Binding-site contacts:
Ligand atom C11 contacts residue GLY562 of chain 1.B at 3.5 Å.
Ligand atom C10 contacts residue THR564 of chain 1.B at 3.3 Å.
Ligand atom N1 contacts residue THR564 of chain 1.B at 3.1 Å (h-bond).
Ligand atom C10 contacts residue PHE329 of chain 1.A at 3.9 Å (hydrophobic).
Ligand atom C1 contacts residue THR510 of chain 1.B at 3.6 Å.
Ligand atom N contacts residue PHE386 of chain 1.A at 3.3 Å.
Ligand atom C13 contacts residue VAL359 of chain 1.A at 3.6 Å (hydrophobic).
Ligand atom C2 contacts residue PHE386 of chain 1.A at 3.3 Å (hydrophobic).
Ligand atom C15 contacts residue VAL333 of chain 1.A at 3.3 Å (hydrophobic).
Ligand atom C9 contacts residue THR564 of chain 1.B at 3.8 Å.
Ligand atom C7 contacts residue ASP533 of chain 1.B at 3.3 Å.
Ligand atom C8 contacts residue PHE386 of chain 1.A at 3.5 Å (hydrophobic).
Ligand atom C12 contacts residue GLY562 of chain 1.B at 3.3 Å.
Ligand atom C5 contacts residue TYR334 of chain 1.A at 3.4 Å (hydrophobic).
Ligand atom C11 contacts residue PHE329 of chain 1.A at 3.6 Å (hydrophobic).
Ligand atom N contacts residue LEU535 of chain 1.B at 3.9 Å.
Ligand atom N2 contacts residue THR564 of chain 1.B at 3.1 Å (h-bond).
Ligand atom N4 contacts residue PHE329 of chain 1.A at 3.6 Å.
Ligand atom C contacts residue SO41 of chain 1.AA at 3.5 Å.
Ligand atom C contacts residue PHE386 of chain 1.A at 3.7 Å (hydrophobic).
Ligand atom N1 contacts residue ILE563 of chain 1.B at 3.1 Å.
Ligand atom C1 contacts residue ASP533 of chain 1.B at 3.6 Å.
Ligand atom C1 contacts residue PHE386 of chain 1.A at 3.5 Å (hydrophobic).
Ligand atom C5 contacts residue PHE386 of chain 1.A at 3.8 Å (hydrophobic).
Ligand atom C15 contacts residue GLN332 of chain 1.A at 3.9 Å.
Ligand atom C3 contacts residue PHE386 of chain 1.A at 3.6 Å (hydrophobic).
Ligand atom C6 contacts residue PHE386 of chain 1.A at 3.5 Å (hydrophobic).
Ligand atom C8 contacts residue LEU535 of chain 1.B at 3.7 Å (hydrophobic).
Ligand atom C2 contacts residue ASP533 of chain 1.B at 3.5 Å.
Ligand atom N1 contacts residue ASP533 of chain 1.B at 2.6 Å (salt-bridge).
Ligand atom N4 contacts residue GLY562 of chain 1.B at 3.0 Å (h-bond).
Ligand atom C12 contacts residue PHE329 of chain 1.A at 3.5 Å (hydrophobic).
Ligand atom C4 contacts residue PHE386 of chain 1.A at 3.7 Å (hydrophobic).
Ligand atom N contacts residue ASP533 of chain 1.B at 2.6 Å (salt-bridge).
Ligand atom C11 contacts residue PHE386 of chain 1.A at 3.7 Å (hydrophobic).
Ligand atom N1 contacts residue LEU535 of chain 1.B at 3.9 Å.
Ligand atom C12 contacts residue PHE327 of chain 1.A at 3.9 Å (hydrophobic).
Ligand atom C7 contacts residue PHE386 of chain 1.A at 3.6 Å (hydrophobic).
Ligand atom C16 contacts residue LEU535 of chain 1.B at 3.9 Å (hydrophobic).
Ligand atom C2 contacts residue LEU535 of chain 1.B at 3.7 Å (hydrophobic).

Sequence of chain 1.A:
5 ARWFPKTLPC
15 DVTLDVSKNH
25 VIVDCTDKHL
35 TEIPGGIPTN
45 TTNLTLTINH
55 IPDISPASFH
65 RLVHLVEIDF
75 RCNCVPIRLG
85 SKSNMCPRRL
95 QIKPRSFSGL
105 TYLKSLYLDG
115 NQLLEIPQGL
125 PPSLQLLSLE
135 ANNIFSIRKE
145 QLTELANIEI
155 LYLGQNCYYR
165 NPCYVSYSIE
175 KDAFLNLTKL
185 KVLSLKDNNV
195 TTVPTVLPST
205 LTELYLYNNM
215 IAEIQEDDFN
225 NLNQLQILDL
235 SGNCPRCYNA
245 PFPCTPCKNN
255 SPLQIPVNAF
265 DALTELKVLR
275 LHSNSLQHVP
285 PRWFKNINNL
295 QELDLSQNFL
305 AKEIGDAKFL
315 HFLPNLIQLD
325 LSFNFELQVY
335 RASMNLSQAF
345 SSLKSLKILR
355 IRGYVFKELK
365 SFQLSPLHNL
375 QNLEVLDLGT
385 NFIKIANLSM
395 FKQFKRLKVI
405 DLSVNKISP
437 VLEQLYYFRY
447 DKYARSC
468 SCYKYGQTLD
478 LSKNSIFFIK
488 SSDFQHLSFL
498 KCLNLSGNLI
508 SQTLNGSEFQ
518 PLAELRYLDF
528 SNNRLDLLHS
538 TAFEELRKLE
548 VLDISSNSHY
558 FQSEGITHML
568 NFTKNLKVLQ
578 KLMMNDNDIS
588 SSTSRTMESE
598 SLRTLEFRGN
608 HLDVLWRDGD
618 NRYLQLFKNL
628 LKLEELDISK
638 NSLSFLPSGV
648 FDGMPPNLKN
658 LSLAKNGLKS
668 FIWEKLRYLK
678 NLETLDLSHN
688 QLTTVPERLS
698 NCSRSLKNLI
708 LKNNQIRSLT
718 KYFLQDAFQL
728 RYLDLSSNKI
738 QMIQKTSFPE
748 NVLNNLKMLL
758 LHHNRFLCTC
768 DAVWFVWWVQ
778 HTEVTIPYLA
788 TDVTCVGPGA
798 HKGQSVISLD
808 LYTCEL

This protein binds this small molecule.
Small molecule (SMILES): CCNCc1nc2c(N)nc3ccccc3c2n1CC(C)(C)O

Sequence of chain 1.B:
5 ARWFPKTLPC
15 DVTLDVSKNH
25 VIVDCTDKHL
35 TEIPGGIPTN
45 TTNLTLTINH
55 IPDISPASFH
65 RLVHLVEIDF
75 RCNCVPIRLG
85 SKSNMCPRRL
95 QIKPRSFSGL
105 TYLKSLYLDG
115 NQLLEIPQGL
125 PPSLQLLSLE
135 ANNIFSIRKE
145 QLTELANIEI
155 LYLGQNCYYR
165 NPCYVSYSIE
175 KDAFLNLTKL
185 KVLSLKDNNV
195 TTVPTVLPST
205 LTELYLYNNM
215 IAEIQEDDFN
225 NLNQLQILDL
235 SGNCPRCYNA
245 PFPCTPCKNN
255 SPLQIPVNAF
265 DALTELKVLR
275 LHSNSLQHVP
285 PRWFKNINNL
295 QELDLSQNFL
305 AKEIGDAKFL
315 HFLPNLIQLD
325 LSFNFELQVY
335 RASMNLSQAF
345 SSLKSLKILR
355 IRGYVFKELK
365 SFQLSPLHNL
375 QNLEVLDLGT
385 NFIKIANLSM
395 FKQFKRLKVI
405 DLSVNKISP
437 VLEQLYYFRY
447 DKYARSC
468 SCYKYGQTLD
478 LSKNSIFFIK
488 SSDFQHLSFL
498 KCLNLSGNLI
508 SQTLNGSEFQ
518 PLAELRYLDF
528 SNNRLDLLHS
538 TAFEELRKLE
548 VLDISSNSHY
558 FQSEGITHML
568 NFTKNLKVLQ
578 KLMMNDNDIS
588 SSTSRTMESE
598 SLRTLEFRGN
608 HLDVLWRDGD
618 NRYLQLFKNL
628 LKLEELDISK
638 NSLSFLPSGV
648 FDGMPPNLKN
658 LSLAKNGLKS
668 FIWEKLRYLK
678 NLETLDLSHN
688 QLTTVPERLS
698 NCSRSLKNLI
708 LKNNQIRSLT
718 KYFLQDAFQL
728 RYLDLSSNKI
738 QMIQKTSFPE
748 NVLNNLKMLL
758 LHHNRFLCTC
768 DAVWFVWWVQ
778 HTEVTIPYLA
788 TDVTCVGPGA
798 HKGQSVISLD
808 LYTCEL